Sequence of chain 1.A:
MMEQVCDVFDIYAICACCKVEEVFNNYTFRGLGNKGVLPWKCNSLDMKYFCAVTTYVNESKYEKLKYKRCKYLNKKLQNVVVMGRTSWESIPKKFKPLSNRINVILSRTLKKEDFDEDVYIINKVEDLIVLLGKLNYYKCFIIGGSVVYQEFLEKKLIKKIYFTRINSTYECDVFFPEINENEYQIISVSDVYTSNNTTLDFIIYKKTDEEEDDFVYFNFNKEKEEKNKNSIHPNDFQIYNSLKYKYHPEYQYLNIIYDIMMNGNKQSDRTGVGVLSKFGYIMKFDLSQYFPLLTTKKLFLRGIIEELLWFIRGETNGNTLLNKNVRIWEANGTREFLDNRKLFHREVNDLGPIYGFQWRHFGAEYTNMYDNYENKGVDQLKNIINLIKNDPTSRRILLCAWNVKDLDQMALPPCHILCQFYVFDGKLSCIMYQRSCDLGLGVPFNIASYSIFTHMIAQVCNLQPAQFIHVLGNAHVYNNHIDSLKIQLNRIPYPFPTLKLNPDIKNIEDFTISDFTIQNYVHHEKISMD

The protein below binds the small molecule below.
Small molecule (SMILES): Nc1nc(=O)c2c([nH]1)NCC(CNc1ccc(C(=O)N[C@@H](CCC(=O)O)C(=O)O)cc1)=N2

Binding-site contacts:
Ligand atom C12 contacts residue PRO113 of chain 1.A at 4.0 Å (hydrophobic).
Ligand atom N1 contacts residue NAP1 of chain 1.D at 3.9 Å.
Ligand atom C2 contacts residue PHE58 of chain 1.A at 3.6 Å (hydrophobic).
Ligand atom C6 contacts residue NAP1 of chain 1.D at 3.5 Å.
Ligand atom NA2 contacts residue THR185 of chain 1.A at 3.8 Å.
Ligand atom N1 contacts residue CYS15 of chain 1.A at 3.8 Å.
Ligand atom O2 contacts residue SER120 of chain 1.A at 3.9 Å.
Ligand atom O2 contacts residue ARG122 of chain 1.A at 3.0 Å (salt-bridge).
Ligand atom NA2 contacts residue ALA16 of chain 1.A at 3.6 Å.
Ligand atom CA contacts residue PHE116 of chain 1.A at 3.9 Å (hydrophobic).
Ligand atom O1 contacts residue PHE58 of chain 1.A at 3.9 Å.
Ligand atom N3 contacts residue ASP54 of chain 1.A at 3.0 Å (salt-bridge).
Ligand atom N8 contacts residue PHE58 of chain 1.A at 3.2 Å.
Ligand atom C7 contacts residue ILE164 of chain 1.A at 2.9 Å (hydrophobic).
Ligand atom C4 contacts residue ASP54 of chain 1.A at 3.8 Å.
Ligand atom C8A contacts residue PHE58 of chain 1.A at 3.4 Å (hydrophobic).
Ligand atom O contacts residue PHE116 of chain 1.A at 3.4 Å.
Ligand atom C7 contacts residue PHE58 of chain 1.A at 3.9 Å (hydrophobic).
Ligand atom CB contacts residue PHE116 of chain 1.A at 4.0 Å (hydrophobic).
Ligand atom C4A contacts residue PHE58 of chain 1.A at 4.0 Å (hydrophobic).
Ligand atom O1 contacts residue ARG122 of chain 1.A at 3.4 Å (salt-bridge).
Ligand atom N8 contacts residue ILE14 of chain 1.A at 4.0 Å.
Ligand atom N1 contacts residue PHE58 of chain 1.A at 3.2 Å.
Ligand atom N3 contacts residue ALA16 of chain 1.A at 3.7 Å.
Ligand atom O4 contacts residue ASP54 of chain 1.A at 3.7 Å.
Ligand atom C8A contacts residue NAP1 of chain 1.D at 3.8 Å.
Ligand atom C2 contacts residue ASP54 of chain 1.A at 3.9 Å.
Ligand atom NA2 contacts residue ASP54 of chain 1.A at 3.3 Å (salt-bridge).
Ligand atom N5 contacts residue NAP1 of chain 1.D at 4.0 Å.
Ligand atom NA2 contacts residue CYS15 of chain 1.A at 3.2 Å (h-bond).
Ligand atom N8 contacts residue NAP1 of chain 1.D at 3.5 Å.
Ligand atom O4 contacts residue LEU46 of chain 1.A at 3.8 Å.
Ligand atom C2 contacts residue ALA16 of chain 1.A at 3.7 Å (hydrophobic).
Ligand atom CT contacts residue ARG122 of chain 1.A at 3.6 Å.
Ligand atom C7 contacts residue NAP1 of chain 1.D at 3.2 Å.
Ligand atom N8 contacts residue TYR170 of chain 1.A at 3.9 Å.
Ligand atom N contacts residue LEU119 of chain 1.A at 3.9 Å.
Ligand atom C9 contacts residue NAP1 of chain 1.D at 3.7 Å.
Ligand atom C2 contacts residue CYS15 of chain 1.A at 3.9 Å (hydrophobic).
Ligand atom N8 contacts residue ILE164 of chain 1.A at 3.5 Å (h-bond).